Binding-site contacts:
Ligand atom O1 contacts residue GLY20 of chain 1.C at 4.4 Å.
Ligand atom C1 contacts residue ILE10 of chain 1.C at 4.5 Å (hydrophobic).
Ligand atom O3 contacts residue PHE8 of chain 1.C at 4.4 Å.
Ligand atom O1 contacts residue PRO11 of chain 1.C at 3.7 Å.
Ligand atom O1 contacts residue ILE10 of chain 1.C at 3.9 Å.
Ligand atom C2 contacts residue ILE10 of chain 1.C at 4.2 Å (hydrophobic).
Ligand atom C2 contacts residue PRO11 of chain 1.C at 4.2 Å (hydrophobic).
Ligand atom O3 contacts residue ARG9 of chain 1.C at 3.2 Å (salt-bridge).
Ligand atom C3 contacts residue LEU24 of chain 1.C at 4.3 Å (hydrophobic).
Ligand atom C2 contacts residue ARG9 of chain 1.C at 3.5 Å.
Ligand atom C1 contacts residue LEU24 of chain 1.C at 4.3 Å (hydrophobic).
Ligand atom C3 contacts residue ARG9 of chain 1.C at 3.9 Å.

Sequence of chain 1.C:
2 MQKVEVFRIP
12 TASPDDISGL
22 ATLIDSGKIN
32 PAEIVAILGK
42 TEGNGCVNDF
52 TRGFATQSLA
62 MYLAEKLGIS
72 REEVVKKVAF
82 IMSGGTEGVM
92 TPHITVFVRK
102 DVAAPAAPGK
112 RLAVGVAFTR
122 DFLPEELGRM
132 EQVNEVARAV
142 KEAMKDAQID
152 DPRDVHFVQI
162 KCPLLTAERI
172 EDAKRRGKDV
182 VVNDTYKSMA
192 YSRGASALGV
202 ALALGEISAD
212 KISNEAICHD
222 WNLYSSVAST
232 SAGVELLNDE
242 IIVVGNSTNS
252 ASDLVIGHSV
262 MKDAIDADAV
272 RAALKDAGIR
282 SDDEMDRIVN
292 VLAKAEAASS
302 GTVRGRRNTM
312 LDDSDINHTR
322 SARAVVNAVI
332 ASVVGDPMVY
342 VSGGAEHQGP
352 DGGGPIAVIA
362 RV

This small molecule binds to this protein.
Small molecule (SMILES): OCCCO